The small molecule below binds the protein below.
Small molecule (SMILES): CN1CCN(CCOc2cc3ncc(-c4cc(N)nc(Cl)c4)n3cc2S(=O)(=O)C(C)(C)C)CC1

Binding-site contacts:
Ligand atom C33 contacts residue SER24 of chain 1.H at 3.9 Å.
Ligand atom C3 contacts residue MET97 of chain 1.H at 3.0 Å (hydrophobic).
Ligand atom C34 contacts residue SER101 of chain 1.H at 3.8 Å.
Ligand atom CL25 contacts residue THR94 of chain 1.H at 3.5 Å.
Ligand atom C24 contacts residue LEU78 of chain 1.H at 3.6 Å (hydrophobic).
Ligand atom O29 contacts residue SER24 of chain 1.H at 3.5 Å.
Ligand atom C8 contacts residue GLU95 of chain 1.H at 3.6 Å.
Ligand atom N9 contacts residue ALA44 of chain 1.H at 3.9 Å.
Ligand atom C7 contacts residue ALA44 of chain 1.H at 3.9 Å (hydrophobic).
Ligand atom N9 contacts residue TYR96 of chain 1.H at 3.9 Å.
Ligand atom C15 contacts residue GLU104 of chain 1.H at 3.4 Å.
Ligand atom C6 contacts residue VAL31 of chain 1.H at 3.7 Å (hydrophobic).
Ligand atom N9 contacts residue MET97 of chain 1.H at 2.9 Å (h-bond).
Ligand atom C8 contacts residue MET97 of chain 1.H at 3.8 Å (hydrophobic).
Ligand atom C20 contacts residue LEU152 of chain 1.H at 3.6 Å (hydrophobic).
Ligand atom C12 contacts residue GLY100 of chain 1.H at 3.8 Å.
Ligand atom C11 contacts residue PRO98 of chain 1.H at 3.9 Å (hydrophobic).
Ligand atom C3 contacts residue TYR96 of chain 1.H at 3.9 Å (hydrophobic).
Ligand atom C34 contacts residue GLU104 of chain 1.H at 3.4 Å.
Ligand atom C11 contacts residue GLY100 of chain 1.H at 3.8 Å.
Ligand atom C7 contacts residue LEU152 of chain 1.H at 3.8 Å (hydrophobic).
Ligand atom CL25 contacts residue LYS46 of chain 1.H at 3.8 Å.
Ligand atom C23 contacts residue LEU78 of chain 1.H at 3.7 Å (hydrophobic).
Ligand atom C21 contacts residue ALA162 of chain 1.H at 3.9 Å (hydrophobic).
Ligand atom C24 contacts residue THR94 of chain 1.H at 3.7 Å.
Ligand atom C2 contacts residue MET97 of chain 1.H at 3.8 Å (hydrophobic).
Ligand atom C11 contacts residue TYR96 of chain 1.H at 3.6 Å (hydrophobic).
Ligand atom O30 contacts residue LEU23 of chain 1.H at 3.5 Å.
Ligand atom C24 contacts residue VAL31 of chain 1.H at 3.9 Å (hydrophobic).
Ligand atom C11 contacts residue MET97 of chain 1.H at 3.4 Å (hydrophobic).
Ligand atom C8 contacts residue ALA44 of chain 1.H at 3.5 Å (hydrophobic).
Ligand atom N26 contacts residue ALA162 of chain 1.H at 3.8 Å.
Ligand atom C14 contacts residue VAL31 of chain 1.H at 3.8 Å (hydrophobic).
Ligand atom C34 contacts residue GLY100 of chain 1.H at 3.7 Å.
Ligand atom N22 contacts residue LYS46 of chain 1.H at 3.7 Å.
Ligand atom N26 contacts residue ASP163 of chain 1.H at 3.0 Å (salt-bridge).
Ligand atom C14 contacts residue LEU152 of chain 1.H at 3.8 Å (hydrophobic).
Ligand atom C12 contacts residue PRO98 of chain 1.H at 3.8 Å (hydrophobic).
Ligand atom O29 contacts residue VAL31 of chain 1.H at 3.5 Å.
Ligand atom O10 contacts residue GLY100 of chain 1.H at 3.9 Å.

Sequence of chain 1.H:
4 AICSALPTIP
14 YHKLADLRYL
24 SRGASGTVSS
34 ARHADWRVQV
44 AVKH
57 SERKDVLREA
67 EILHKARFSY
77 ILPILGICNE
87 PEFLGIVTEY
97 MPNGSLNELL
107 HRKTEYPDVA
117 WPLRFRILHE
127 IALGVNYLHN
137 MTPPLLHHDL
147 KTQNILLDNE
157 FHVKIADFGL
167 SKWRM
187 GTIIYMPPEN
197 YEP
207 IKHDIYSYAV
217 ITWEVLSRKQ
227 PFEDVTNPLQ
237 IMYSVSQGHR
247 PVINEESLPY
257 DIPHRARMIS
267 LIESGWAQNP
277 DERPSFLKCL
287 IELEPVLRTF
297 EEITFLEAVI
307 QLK